Binding-site contacts:
Ligand atom C5 contacts residue PHE1100 of chain 1.A at 3.7 Å (hydrophobic).
Ligand atom C3 contacts residue HIS1098 of chain 1.A at 3.7 Å.
Ligand atom C8 contacts residue THR1097 of chain 1.A at 4.1 Å.
Ligand atom C1 contacts residue HIS1098 of chain 1.A at 3.8 Å.
Ligand atom O4 contacts residue HIS1098 of chain 1.A at 3.5 Å.
Ligand atom C2 contacts residue HIS1098 of chain 1.A at 4.2 Å.
Ligand atom C3 contacts residue THR1097 of chain 1.A at 3.7 Å.
Ligand atom C3 contacts residue ASN1095 of chain 1.A at 3.8 Å.
Ligand atom C5 contacts residue ASN1095 of chain 1.A at 3.6 Å.
Ligand atom C6 contacts residue PHE1100 of chain 1.A at 3.5 Å (hydrophobic).
Ligand atom O7 contacts residue ASN1095 of chain 1.A at 3.8 Å.
Ligand atom C1 contacts residue THR1097 of chain 1.A at 3.8 Å.
Ligand atom C6 contacts residue HIS1098 of chain 1.A at 4.4 Å.
Ligand atom O3 contacts residue THR1097 of chain 1.A at 4.4 Å.
Ligand atom O5 contacts residue HIS1098 of chain 1.A at 4.0 Å.
Ligand atom C1 contacts residue PHE1100 of chain 1.A at 4.0 Å (hydrophobic).
Ligand atom O7 contacts residue HIS1098 of chain 1.A at 3.9 Å.
Ligand atom C7 contacts residue HIS1098 of chain 1.A at 3.8 Å.
Ligand atom O5 contacts residue ASN1095 of chain 1.A at 2.4 Å (h-bond).
Ligand atom N2 contacts residue THR1097 of chain 1.A at 3.0 Å (h-bond).
Ligand atom C1 contacts residue ASN1095 of chain 1.A at 1.4 Å.
Ligand atom C4 contacts residue HIS1098 of chain 1.A at 3.8 Å.
Ligand atom C7 contacts residue THR1097 of chain 1.A at 4.0 Å.
Ligand atom C7 contacts residue ASN1095 of chain 1.A at 3.5 Å.
Ligand atom C2 contacts residue ASN1095 of chain 1.A at 2.5 Å.
Ligand atom C2 contacts residue THR1097 of chain 1.A at 3.7 Å.
Ligand atom O5 contacts residue PHE1100 of chain 1.A at 3.3 Å.
Ligand atom C5 contacts residue HIS1098 of chain 1.A at 3.4 Å.
Ligand atom C8 contacts residue ASN1095 of chain 1.A at 4.0 Å.
Ligand atom C4 contacts residue ASN1095 of chain 1.A at 4.3 Å.
Ligand atom N2 contacts residue HIS1098 of chain 1.A at 4.5 Å.
Ligand atom N2 contacts residue ASN1095 of chain 1.A at 2.9 Å (h-bond).
Ligand atom C8 contacts residue HIS1098 of chain 1.A at 3.8 Å.

A small-molecule ligand and the protein it binds are described below.
Small molecule (SMILES): CC(=O)N[C@H]1[C@H](O[C@H]2[C@H](O)[C@@H](NC(C)=O)CO[C@@H]2CO)O[C@H](CO)[C@@H](O[C@H]2O[C@H](CO)[C@@H](O)[C@H](O)[C@@H]2O)[C@@H]1O

Sequence of chain 1.A:
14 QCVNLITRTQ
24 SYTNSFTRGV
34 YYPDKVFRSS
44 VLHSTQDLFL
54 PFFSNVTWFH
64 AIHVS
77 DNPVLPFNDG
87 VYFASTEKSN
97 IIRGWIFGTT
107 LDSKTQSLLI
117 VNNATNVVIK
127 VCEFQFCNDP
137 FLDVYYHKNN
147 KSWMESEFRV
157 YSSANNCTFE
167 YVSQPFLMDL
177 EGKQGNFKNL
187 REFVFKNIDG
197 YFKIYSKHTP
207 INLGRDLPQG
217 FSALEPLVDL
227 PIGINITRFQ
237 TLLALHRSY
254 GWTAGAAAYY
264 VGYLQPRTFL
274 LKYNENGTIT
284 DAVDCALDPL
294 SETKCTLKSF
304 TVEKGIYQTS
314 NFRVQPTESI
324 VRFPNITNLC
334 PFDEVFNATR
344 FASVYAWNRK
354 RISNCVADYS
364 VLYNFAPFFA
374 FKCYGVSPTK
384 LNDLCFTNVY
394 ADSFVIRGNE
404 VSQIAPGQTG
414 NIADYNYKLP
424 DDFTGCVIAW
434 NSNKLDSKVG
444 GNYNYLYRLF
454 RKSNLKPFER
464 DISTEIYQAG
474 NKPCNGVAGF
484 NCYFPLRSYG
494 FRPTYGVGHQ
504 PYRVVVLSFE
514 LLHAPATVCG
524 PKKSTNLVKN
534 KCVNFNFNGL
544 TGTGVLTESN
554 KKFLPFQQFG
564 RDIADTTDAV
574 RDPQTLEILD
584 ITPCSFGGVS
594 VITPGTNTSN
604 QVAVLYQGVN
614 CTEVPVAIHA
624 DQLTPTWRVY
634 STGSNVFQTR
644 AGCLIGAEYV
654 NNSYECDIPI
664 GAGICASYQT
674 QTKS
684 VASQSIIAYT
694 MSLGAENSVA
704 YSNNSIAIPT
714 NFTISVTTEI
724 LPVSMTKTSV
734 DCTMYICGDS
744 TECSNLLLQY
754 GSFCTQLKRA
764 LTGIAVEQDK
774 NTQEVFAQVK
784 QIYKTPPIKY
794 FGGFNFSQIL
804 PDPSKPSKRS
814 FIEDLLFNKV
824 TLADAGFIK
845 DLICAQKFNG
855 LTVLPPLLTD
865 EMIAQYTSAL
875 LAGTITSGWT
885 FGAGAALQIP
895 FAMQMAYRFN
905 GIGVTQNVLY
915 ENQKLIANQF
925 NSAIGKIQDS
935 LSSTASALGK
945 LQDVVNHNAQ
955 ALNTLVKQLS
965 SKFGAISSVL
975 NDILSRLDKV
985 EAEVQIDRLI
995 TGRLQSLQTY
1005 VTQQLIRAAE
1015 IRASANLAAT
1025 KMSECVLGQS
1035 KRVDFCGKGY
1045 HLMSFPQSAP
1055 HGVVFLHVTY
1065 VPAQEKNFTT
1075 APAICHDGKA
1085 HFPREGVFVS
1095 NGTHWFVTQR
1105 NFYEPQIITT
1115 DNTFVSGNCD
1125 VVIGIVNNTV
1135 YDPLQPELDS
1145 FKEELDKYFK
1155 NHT